Sequence of chain 1.B:
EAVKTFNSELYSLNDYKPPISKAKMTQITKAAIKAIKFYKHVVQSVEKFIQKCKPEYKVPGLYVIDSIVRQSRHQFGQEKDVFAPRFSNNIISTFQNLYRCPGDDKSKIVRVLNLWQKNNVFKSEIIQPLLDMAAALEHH

The small molecule below binds the protein below.
Small molecule (SMILES): C[C@@H](O)[C@H](NC(=O)[C@@H]1CCCN1C(=O)[C@H](COP(=O)(O)O)NC(=O)[C@H](Cc1ccc(O)cc1)NC(=O)[C@H](COP(=O)(O)O)NC(=O)[C@@H]1CCCN1)C(=O)N[C@@H](CO)C(=O)N1CCC[C@H]1C=O

Binding-site contacts:
Ligand atom CE2 contacts residue ASP67 of chain 1.B at 3.7 Å.
Ligand atom CD2 contacts residue TYR64 of chain 1.B at 3.5 Å (hydrophobic).
Ligand atom OH contacts residue SER68 of chain 1.B at 3.4 Å.
Ligand atom O contacts residue SO41 of chain 1.N at 3.8 Å.
Ligand atom CD contacts residue ARG112 of chain 1.B at 3.6 Å.
Ligand atom CE1 contacts residue MET26 of chain 1.B at 3.7 Å (hydrophobic).
Ligand atom O contacts residue SER22 of chain 1.B at 3.3 Å.
Ligand atom O contacts residue LYS23 of chain 1.B at 3.4 Å.
Ligand atom CD1 contacts residue MET26 of chain 1.B at 3.4 Å (hydrophobic).
Ligand atom CE2 contacts residue TYR64 of chain 1.B at 3.8 Å (hydrophobic).
Ligand atom O2P contacts residue ARG112 of chain 1.B at 2.9 Å (salt-bridge).
Ligand atom CG contacts residue ARG112 of chain 1.B at 3.6 Å.
Ligand atom O1P contacts residue PRO20 of chain 1.B at 3.4 Å.
Ligand atom O contacts residue LYS23 of chain 1.B at 2.6 Å (salt-bridge).
Ligand atom CA contacts residue ILE21 of chain 1.B at 3.4 Å (hydrophobic).
Ligand atom O1P contacts residue SO41 of chain 1.N at 2.6 Å (h-bond).
Ligand atom CG2 contacts residue LEU116 of chain 1.B at 3.7 Å (hydrophobic).
Ligand atom C contacts residue LYS23 of chain 1.B at 3.7 Å.
Ligand atom O contacts residue ARG71 of chain 1.B at 3.5 Å.
Ligand atom CZ contacts residue ASP67 of chain 1.B at 3.6 Å.
Ligand atom CA contacts residue ILE21 of chain 1.B at 3.8 Å (hydrophobic).
Ligand atom OH contacts residue ARG71 of chain 1.B at 3.0 Å (salt-bridge).
Ligand atom CB contacts residue ASP67 of chain 1.B at 3.6 Å.
Ligand atom P contacts residue ARG112 of chain 1.B at 3.6 Å.
Ligand atom C contacts residue ARG71 of chain 1.B at 3.8 Å.
Ligand atom CZ contacts residue ARG71 of chain 1.B at 3.8 Å.
Ligand atom P contacts residue SO41 of chain 1.N at 3.7 Å.
Ligand atom CB contacts residue PRO20 of chain 1.B at 3.8 Å (hydrophobic).
Ligand atom OH contacts residue ASP67 of chain 1.B at 2.6 Å (salt-bridge).
Ligand atom CA contacts residue LYS23 of chain 1.B at 3.8 Å.
Ligand atom N contacts residue ILE21 of chain 1.B at 2.8 Å (h-bond).
Ligand atom CA contacts residue ASP67 of chain 1.B at 3.5 Å.
Ligand atom CG2 contacts residue ARG112 of chain 1.B at 3.5 Å.
Ligand atom N contacts residue LYS23 of chain 1.B at 3.6 Å.
Ligand atom C contacts residue ILE21 of chain 1.B at 3.6 Å (hydrophobic).
Ligand atom OG contacts residue ARG71 of chain 1.B at 3.0 Å (salt-bridge).
Ligand atom O1P contacts residue ARG112 of chain 1.B at 2.2 Å (salt-bridge).
Ligand atom O contacts residue ARG71 of chain 1.B at 2.7 Å (salt-bridge).
Ligand atom O contacts residue ARG71 of chain 1.B at 3.6 Å.
Ligand atom CB contacts residue ILE21 of chain 1.B at 3.6 Å (hydrophobic).